Binding-site contacts:
Ligand atom C19 contacts residue ASP167 of chain 1.E at 3.4 Å.
Ligand atom N20 contacts residue ASP167 of chain 1.E at 3.1 Å (salt-bridge).
Ligand atom C13 contacts residue THR166 of chain 1.E at 4.0 Å.
Ligand atom C6 contacts residue LYS53 of chain 1.E at 3.7 Å.
Ligand atom C12 contacts residue LEU30 of chain 1.E at 4.0 Å (hydrophobic).
Ligand atom N23 contacts residue GLU99 of chain 1.E at 3.4 Å (salt-bridge).
Ligand atom C8 contacts residue MET98 of chain 1.E at 3.9 Å (hydrophobic).
Ligand atom C19 contacts residue THR166 of chain 1.E at 3.2 Å.
Ligand atom N23 contacts residue LEU101 of chain 1.E at 3.0 Å (h-bond).
Ligand atom C5 contacts residue VAL38 of chain 1.E at 3.7 Å (hydrophobic).
Ligand atom C7 contacts residue LEU101 of chain 1.E at 2.9 Å (hydrophobic).
Ligand atom C17 contacts residue LEU101 of chain 1.E at 3.8 Å (hydrophobic).
Ligand atom N22 contacts residue LYS53 of chain 1.E at 3.1 Å (salt-bridge).
Ligand atom C13 contacts residue VAL38 of chain 1.E at 3.8 Å (hydrophobic).
Ligand atom N22 contacts residue ASP167 of chain 1.E at 3.2 Å.
Ligand atom C3 contacts residue ASP102 of chain 1.E at 3.7 Å.
Ligand atom C2 contacts residue GLY104 of chain 1.E at 4.0 Å.
Ligand atom N24 contacts residue THR166 of chain 1.E at 3.0 Å (h-bond).
Ligand atom C8 contacts residue THR166 of chain 1.E at 4.0 Å.
Ligand atom C18 contacts residue LEU101 of chain 1.E at 3.8 Å (hydrophobic).
Ligand atom N20 contacts residue THR166 of chain 1.E at 3.0 Å (h-bond).
Ligand atom N20 contacts residue MET98 of chain 1.E at 3.4 Å (h-bond).
Ligand atom C10 contacts residue ALA51 of chain 1.E at 3.6 Å (hydrophobic).
Ligand atom C5 contacts residue LEU32 of chain 1.E at 3.8 Å (hydrophobic).
Ligand atom N23 contacts residue ALA51 of chain 1.E at 3.7 Å.
Ligand atom C11 contacts residue LEU101 of chain 1.E at 3.7 Å (hydrophobic).
Ligand atom C17 contacts residue LEU30 of chain 1.E at 3.9 Å (hydrophobic).
Ligand atom C16 contacts residue LEU153 of chain 1.E at 3.5 Å (hydrophobic).
Ligand atom N21 contacts residue LEU101 of chain 1.E at 2.8 Å (h-bond).
Ligand atom C18 contacts residue LEU153 of chain 1.E at 3.5 Å (hydrophobic).
Ligand atom N21 contacts residue LEU153 of chain 1.E at 4.0 Å.
Ligand atom C4 contacts residue GLU105 of chain 1.E at 3.6 Å.
Ligand atom C10 contacts residue GLU99 of chain 1.E at 3.6 Å.
Ligand atom C7 contacts residue LEU30 of chain 1.E at 3.9 Å (hydrophobic).
Ligand atom C1 contacts residue ASP102 of chain 1.E at 3.8 Å.
Ligand atom O26 contacts residue LEU30 of chain 1.E at 3.7 Å.
Ligand atom C15 contacts residue LEU153 of chain 1.E at 3.7 Å (hydrophobic).
Ligand atom C6 contacts residue ASP167 of chain 1.E at 3.5 Å.
Ligand atom N23 contacts residue CYS100 of chain 1.E at 3.6 Å.
Ligand atom C9 contacts residue LEU153 of chain 1.E at 3.8 Å (hydrophobic).

This protein binds this small molecule.
Small molecule (SMILES): Nc1nccc(Nc2cc(-c3cc4ccccc4o3)c3[nH]ncc3c2)n1

Sequence of chain 1.E:
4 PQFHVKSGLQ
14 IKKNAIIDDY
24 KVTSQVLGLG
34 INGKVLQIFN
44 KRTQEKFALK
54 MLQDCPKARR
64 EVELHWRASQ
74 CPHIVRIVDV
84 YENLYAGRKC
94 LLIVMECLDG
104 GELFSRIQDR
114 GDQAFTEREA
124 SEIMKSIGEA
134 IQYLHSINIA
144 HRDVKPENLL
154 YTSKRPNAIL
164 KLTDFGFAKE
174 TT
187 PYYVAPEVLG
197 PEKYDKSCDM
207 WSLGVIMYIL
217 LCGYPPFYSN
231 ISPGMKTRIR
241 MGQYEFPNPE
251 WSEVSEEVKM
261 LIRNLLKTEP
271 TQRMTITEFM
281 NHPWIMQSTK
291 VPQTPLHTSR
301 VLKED